Sequence of chain 1.I:
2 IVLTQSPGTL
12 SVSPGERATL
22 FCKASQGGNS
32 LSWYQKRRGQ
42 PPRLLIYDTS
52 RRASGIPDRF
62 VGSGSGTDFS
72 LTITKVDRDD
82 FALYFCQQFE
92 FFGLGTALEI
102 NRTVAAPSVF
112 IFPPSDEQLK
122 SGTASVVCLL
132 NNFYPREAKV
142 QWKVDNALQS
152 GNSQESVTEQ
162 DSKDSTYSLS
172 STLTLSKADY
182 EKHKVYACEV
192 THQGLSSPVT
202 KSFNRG

Binding-site contacts:
Ligand atom N2 contacts residue ASN102 of chain 1.I at 3.0 Å (h-bond).
Ligand atom O5 contacts residue ARG103 of chain 1.I at 3.6 Å (salt-bridge).
Ligand atom C5 contacts residue ARG103 of chain 1.I at 3.9 Å.
Ligand atom C2 contacts residue ASN102 of chain 1.I at 2.5 Å.
Ligand atom C3 contacts residue ASN102 of chain 1.I at 3.8 Å.
Ligand atom C6 contacts residue ARG103 of chain 1.I at 4.5 Å.
Ligand atom O5 contacts residue ASN102 of chain 1.I at 2.3 Å (h-bond).
Ligand atom C7 contacts residue ASN102 of chain 1.I at 4.1 Å.
Ligand atom C1 contacts residue ASN102 of chain 1.I at 1.4 Å.
Ligand atom C4 contacts residue ASN102 of chain 1.I at 4.2 Å.
Ligand atom C5 contacts residue ASN102 of chain 1.I at 3.6 Å.
Ligand atom O5 contacts residue THR104 of chain 1.I at 4.2 Å.
Ligand atom C1 contacts residue ARG103 of chain 1.I at 3.5 Å.
Ligand atom O6 contacts residue ASN102 of chain 1.I at 4.5 Å.
Ligand atom C6 contacts residue THR104 of chain 1.I at 4.4 Å.

A protein and the small-molecule ligand that binds it are described below.
Small molecule (SMILES): CC(=O)N[C@H]1[C@H](O[C@H]2[C@H](O)[C@@H](NC(C)=O)CO[C@@H]2CO[C@@H]2O[C@@H](C)[C@@H](O)[C@@H](O)[C@@H]2O)O[C@H](CO)[C@@H](O)[C@@H]1O